Binding-site contacts:
Ligand atom C4 contacts residue ASN237 of chain 7.E at 4.3 Å.
Ligand atom O7 contacts residue ASN237 of chain 7.E at 3.8 Å.
Ligand atom O7 contacts residue GLY216 of chain 7.E at 3.9 Å.
Ligand atom C8 contacts residue GLY216 of chain 7.E at 2.1 Å.
Ligand atom C2 contacts residue ASN237 of chain 7.E at 2.6 Å.
Ligand atom C1 contacts residue ASN237 of chain 7.E at 1.4 Å.
Ligand atom C8 contacts residue ASN218 of chain 7.E at 2.8 Å.
Ligand atom C1 contacts residue GLY216 of chain 7.E at 4.3 Å.
Ligand atom C7 contacts residue ASN218 of chain 7.E at 3.4 Å.
Ligand atom O6 contacts residue ASN237 of chain 7.E at 4.4 Å.
Ligand atom N2 contacts residue ASN218 of chain 7.E at 4.4 Å.
Ligand atom O7 contacts residue ASN218 of chain 7.E at 3.5 Å (h-bond).
Ligand atom C2 contacts residue GLY216 of chain 7.E at 3.9 Å.
Ligand atom C7 contacts residue NAG1 of chain 7.I at 4.4 Å.
Ligand atom N2 contacts residue ASN237 of chain 7.E at 3.1 Å (h-bond).
Ligand atom C8 contacts residue NAG1 of chain 7.I at 4.3 Å.
Ligand atom N2 contacts residue GLY216 of chain 7.E at 2.6 Å (h-bond).
Ligand atom C3 contacts residue ASN237 of chain 7.E at 3.9 Å.
Ligand atom O7 contacts residue NAG1 of chain 7.I at 3.7 Å.
Ligand atom C5 contacts residue ASN237 of chain 7.E at 3.6 Å.
Ligand atom C7 contacts residue ASN237 of chain 7.E at 3.7 Å.
Ligand atom C8 contacts residue LYS217 of chain 7.E at 3.9 Å.
Ligand atom C7 contacts residue GLY216 of chain 7.E at 2.7 Å.
Ligand atom O5 contacts residue ASN237 of chain 7.E at 2.3 Å (h-bond).

A small-molecule ligand and the protein it binds are described below.
Small molecule (SMILES): CC(=O)N[C@H]1[C@H](O[C@H]2[C@H](O)[C@@H](NC(C)=O)CO[C@@H]2CO)O[C@H](CO)[C@@H](O[C@@H]2O[C@H](CO)[C@@H](O)[C@H](O)[C@@H]2O)[C@@H]1O

Sequence of chain 7.E:
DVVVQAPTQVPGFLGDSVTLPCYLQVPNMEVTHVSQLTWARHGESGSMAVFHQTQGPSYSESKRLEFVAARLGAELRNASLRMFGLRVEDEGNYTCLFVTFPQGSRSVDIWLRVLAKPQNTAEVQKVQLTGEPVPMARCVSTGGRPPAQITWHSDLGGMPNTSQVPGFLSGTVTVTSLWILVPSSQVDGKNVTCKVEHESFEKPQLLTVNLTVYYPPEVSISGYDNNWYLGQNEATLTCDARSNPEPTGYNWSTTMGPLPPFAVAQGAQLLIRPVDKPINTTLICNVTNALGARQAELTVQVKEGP